Binding-site contacts:
Ligand atom C06 contacts residue ILE17 of chain 2.A at 3.8 Å (hydrophobic).
Ligand atom C22 contacts residue VAL25 of chain 2.A at 3.8 Å (hydrophobic).
Ligand atom C08 contacts residue ILE17 of chain 2.A at 3.8 Å (hydrophobic).
Ligand atom C29 contacts residue ILE17 of chain 2.A at 3.7 Å (hydrophobic).
Ligand atom C08 contacts residue LEU140 of chain 2.A at 3.4 Å (hydrophobic).
Ligand atom C26 contacts residue LYS39 of chain 2.A at 3.4 Å.
Ligand atom N12 contacts residue LEU140 of chain 2.A at 3.6 Å.
Ligand atom C14 contacts residue MET88 of chain 2.A at 3.7 Å (hydrophobic).
Ligand atom C18 contacts residue ILE149 of chain 2.A at 3.7 Å (hydrophobic).
Ligand atom C21 contacts residue VAL25 of chain 2.A at 3.7 Å (hydrophobic).
Ligand atom N11 contacts residue LEU140 of chain 2.A at 3.6 Å.
Ligand atom C09 contacts residue LEU140 of chain 2.A at 3.7 Å (hydrophobic).
Ligand atom N11 contacts residue GLY91 of chain 2.A at 3.0 Å (h-bond).
Ligand atom N11 contacts residue CYS90 of chain 2.A at 3.7 Å.
Ligand atom N11 contacts residue ALA37 of chain 2.A at 3.8 Å.
Ligand atom C07 contacts residue ILE17 of chain 2.A at 3.7 Å (hydrophobic).
Ligand atom C20 contacts residue LYS39 of chain 2.A at 3.8 Å.
Ligand atom N12 contacts residue ALA37 of chain 2.A at 3.4 Å.
Ligand atom O04 contacts residue CYS90 of chain 2.A at 3.5 Å (h-bond).
Ligand atom C06 contacts residue ASN92 of chain 2.A at 3.8 Å.
Ligand atom O04 contacts residue GLY91 of chain 2.A at 3.8 Å.
Ligand atom C29 contacts residue GLY91 of chain 2.A at 3.6 Å.
Ligand atom C25 contacts residue VAL25 of chain 2.A at 3.8 Å (hydrophobic).
Ligand atom O04 contacts residue GLN27 of chain 2.A at 2.8 Å (h-bond).
Ligand atom S02 contacts residue ASN92 of chain 2.A at 3.8 Å.
Ligand atom C24 contacts residue SER19 of chain 2.A at 3.6 Å.
Ligand atom N01 contacts residue ASN92 of chain 2.A at 2.7 Å (h-bond).
Ligand atom O19 contacts residue EDO1 of chain 2.I at 3.4 Å.
Ligand atom N12 contacts residue GLY91 of chain 2.A at 3.7 Å.
Ligand atom N17 contacts residue ILE149 of chain 2.A at 3.6 Å.
Ligand atom N11 contacts residue GLU89 of chain 2.A at 3.6 Å (salt-bridge).
Ligand atom C25 contacts residue SER23 of chain 2.A at 3.8 Å.
Ligand atom C10 contacts residue LEU140 of chain 2.A at 3.8 Å (hydrophobic).
Ligand atom O19 contacts residue LYS39 of chain 2.A at 3.3 Å (salt-bridge).
Ligand atom C05 contacts residue GLY91 of chain 2.A at 3.7 Å.
Ligand atom N01 contacts residue GLY91 of chain 2.A at 2.8 Å (h-bond).
Ligand atom C24 contacts residue GLY20 of chain 2.A at 3.6 Å.
Ligand atom C26 contacts residue VAL25 of chain 2.A at 3.7 Å (hydrophobic).
Ligand atom N12 contacts residue GLU89 of chain 2.A at 2.8 Å (salt-bridge).
Ligand atom S02 contacts residue GLY91 of chain 2.A at 3.5 Å (h-bond).

Sequence of chain 2.A:
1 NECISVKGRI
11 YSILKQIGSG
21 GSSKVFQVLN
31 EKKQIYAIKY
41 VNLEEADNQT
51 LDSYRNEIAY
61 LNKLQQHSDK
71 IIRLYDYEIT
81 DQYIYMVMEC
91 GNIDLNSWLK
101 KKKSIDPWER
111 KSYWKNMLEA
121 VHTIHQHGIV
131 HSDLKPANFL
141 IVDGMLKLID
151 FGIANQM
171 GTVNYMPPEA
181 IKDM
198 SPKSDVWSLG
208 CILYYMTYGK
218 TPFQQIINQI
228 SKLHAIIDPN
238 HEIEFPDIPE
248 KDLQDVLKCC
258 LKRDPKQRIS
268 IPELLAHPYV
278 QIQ

The small molecule below binds the protein below.
Small molecule (SMILES): NS(=O)(=O)c1cccc(-c2[nH]nc3ccc(NC(=O)Cc4ccccc4)cc23)c1